Sequence of chain 1.D:
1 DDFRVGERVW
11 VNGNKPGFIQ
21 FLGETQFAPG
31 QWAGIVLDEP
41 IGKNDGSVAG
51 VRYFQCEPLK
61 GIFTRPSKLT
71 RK

Binding-site contacts:
Ligand atom O contacts residue TRP32 of chain 1.D at 3.4 Å.
Ligand atom OXT contacts residue VAL48 of chain 1.D at 3.8 Å.
Ligand atom CZ2 contacts residue ILE41 of chain 1.D at 3.5 Å (hydrophobic).
Ligand atom OXT contacts residue ASN44 of chain 1.D at 2.9 Å (h-bond).
Ligand atom N contacts residue PHE63 of chain 1.D at 3.0 Å (h-bond).
Ligand atom C contacts residue PHE63 of chain 1.D at 3.6 Å (hydrophobic).
Ligand atom CE2 contacts residue TRP32 of chain 1.D at 3.6 Å (hydrophobic).
Ligand atom SG contacts residue PHE63 of chain 1.D at 3.5 Å (h-bond).
Ligand atom NZ contacts residue GLY42 of chain 1.D at 3.8 Å.
Ligand atom O contacts residue ASN44 of chain 1.D at 3.2 Å (h-bond).
Ligand atom SG contacts residue THR64 of chain 1.D at 3.3 Å (h-bond).
Ligand atom O contacts residue LYS43 of chain 1.D at 3.2 Å (salt-bridge).
Ligand atom O contacts residue ILE62 of chain 1.D at 3.5 Å.
Ligand atom CZ contacts residue PHE27 of chain 1.D at 3.9 Å (hydrophobic).
Ligand atom NZ contacts residue ILE41 of chain 1.D at 3.1 Å (h-bond).
Ligand atom O contacts residue PHE63 of chain 1.D at 2.8 Å (h-bond).
Ligand atom CD2 contacts residue TRP32 of chain 1.D at 3.6 Å (hydrophobic).
Ligand atom C contacts residue PHE63 of chain 1.D at 3.8 Å (hydrophobic).
Ligand atom CA contacts residue PHE63 of chain 1.D at 3.2 Å (hydrophobic).
Ligand atom CA contacts residue ASN12 of chain 1.D at 3.8 Å.
Ligand atom CZ3 contacts residue ILE62 of chain 1.D at 3.6 Å (hydrophobic).
Ligand atom CH2 contacts residue ILE41 of chain 1.D at 3.9 Å (hydrophobic).
Ligand atom CD contacts residue ILE41 of chain 1.D at 3.4 Å (hydrophobic).
Ligand atom O contacts residue ASN12 of chain 1.D at 3.7 Å.
Ligand atom CD1 contacts residue PHE27 of chain 1.D at 3.5 Å (hydrophobic).
Ligand atom CE1 contacts residue PHE27 of chain 1.D at 3.8 Å (hydrophobic).
Ligand atom C contacts residue LYS43 of chain 1.D at 3.8 Å.
Ligand atom C contacts residue ASN44 of chain 1.D at 3.5 Å.
Ligand atom CE contacts residue ILE41 of chain 1.D at 3.6 Å (hydrophobic).
Ligand atom OH contacts residue ALA28 of chain 1.D at 3.7 Å.
Ligand atom CD2 contacts residue PHE27 of chain 1.D at 3.2 Å (hydrophobic).
Ligand atom CE2 contacts residue PHE27 of chain 1.D at 3.6 Å (hydrophobic).
Ligand atom CB contacts residue PHE27 of chain 1.D at 3.6 Å (hydrophobic).
Ligand atom CG contacts residue ILE62 of chain 1.D at 3.6 Å (hydrophobic).
Ligand atom CB contacts residue PHE63 of chain 1.D at 3.2 Å (hydrophobic).
Ligand atom O contacts residue LYS43 of chain 1.D at 3.9 Å.
Ligand atom CG contacts residue PHE27 of chain 1.D at 3.3 Å (hydrophobic).
Ligand atom CB contacts residue ILE62 of chain 1.D at 3.6 Å (hydrophobic).
Ligand atom CH2 contacts residue ILE62 of chain 1.D at 3.8 Å (hydrophobic).
Ligand atom CB contacts residue ASN12 of chain 1.D at 3.2 Å.

The protein below binds the small molecule below.
Small molecule (SMILES): C[C@H](N)C(=O)N[C@@H](CO)C(=O)N[C@@H](CC1=c2ccccc2=NC1)C(=O)N[C@@H](CCCCN)C(=O)N[C@@H](CC(=O)O)C(=O)NCC(=O)N[C@@H](CS)C(=O)N[C@@H](Cc1ccc(O)cc1)C(=O)O